A protein and the small-molecule ligand that binds it are described below.
Small molecule (SMILES): CC(=O)N[C@H]1[C@H]([C@H](O)[C@H](O)CO)O[C@@](O[C@H](CO)[C@@H](O)[C@@H]2O[C@@H](C(=O)O)C[C@H](O)[C@H]2NC(C)=O)(C(=O)O)C[C@@H]1O

Sequence of chain 7.C:
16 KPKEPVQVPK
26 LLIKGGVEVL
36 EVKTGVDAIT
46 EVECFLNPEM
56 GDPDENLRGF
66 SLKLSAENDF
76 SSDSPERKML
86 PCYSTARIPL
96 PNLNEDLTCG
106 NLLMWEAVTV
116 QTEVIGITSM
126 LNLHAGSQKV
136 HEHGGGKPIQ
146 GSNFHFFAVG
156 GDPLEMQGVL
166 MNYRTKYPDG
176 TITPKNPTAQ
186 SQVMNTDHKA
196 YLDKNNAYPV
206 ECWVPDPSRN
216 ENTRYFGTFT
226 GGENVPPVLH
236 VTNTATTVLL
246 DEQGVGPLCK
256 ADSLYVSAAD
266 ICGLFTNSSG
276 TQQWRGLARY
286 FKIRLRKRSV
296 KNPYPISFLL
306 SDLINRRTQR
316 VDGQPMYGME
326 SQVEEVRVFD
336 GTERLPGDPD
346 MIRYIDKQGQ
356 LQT

Binding-site contacts:
Ligand atom N5 contacts residue GLN278 of chain 7.C at 3.7 Å.
Ligand atom C7 contacts residue GLN278 of chain 7.C at 3.8 Å.
Ligand atom C11 contacts residue ASN272 of chain 7.C at 3.6 Å.
Ligand atom O8 contacts residue GLN278 of chain 7.C at 3.4 Å (h-bond).
Ligand atom O9 contacts residue GLN278 of chain 7.C at 3.9 Å.
Ligand atom O1A contacts residue ASN272 of chain 7.C at 3.6 Å (h-bond).
Ligand atom C1 contacts residue THR276 of chain 7.C at 3.2 Å.
Ligand atom O8 contacts residue THR276 of chain 7.C at 3.6 Å.
Ligand atom O9 contacts residue LEU67 of chain 7.C at 3.4 Å.
Ligand atom C8 contacts residue GLN278 of chain 7.C at 3.6 Å.
Ligand atom O1B contacts residue THR276 of chain 7.C at 3.5 Å (h-bond).
Ligand atom C11 contacts residue PHE75 of chain 7.D at 3.3 Å (hydrophobic).
Ligand atom C1 contacts residue SER274 of chain 7.C at 4.1 Å.
Ligand atom C9 contacts residue GLN278 of chain 7.C at 3.1 Å.
Ligand atom C9 contacts residue LYS68 of chain 7.C at 3.8 Å.
Ligand atom N5 contacts residue ASN272 of chain 7.C at 3.2 Å (h-bond).
Ligand atom C5 contacts residue ASN272 of chain 7.C at 4.1 Å.
Ligand atom O1B contacts residue LYS68 of chain 7.C at 3.9 Å.
Ligand atom C11 contacts residue GLN278 of chain 7.C at 3.5 Å.
Ligand atom C1 contacts residue ASN272 of chain 7.C at 4.1 Å.
Ligand atom O8 contacts residue ASN272 of chain 7.C at 3.4 Å (h-bond).
Ligand atom C11 contacts residue PHE270 of chain 7.C at 3.8 Å (hydrophobic).
Ligand atom O1B contacts residue SER274 of chain 7.C at 2.9 Å (h-bond).
Ligand atom O9 contacts residue LYS68 of chain 7.C at 2.9 Å (salt-bridge).
Ligand atom C11 contacts residue SER274 of chain 7.C at 4.1 Å.
Ligand atom C11 contacts residue PHE65 of chain 7.C at 3.4 Å (hydrophobic).
Ligand atom C6 contacts residue ASN272 of chain 7.C at 3.7 Å.
Ligand atom C6 contacts residue LYS68 of chain 7.C at 4.2 Å.
Ligand atom C9 contacts residue LEU67 of chain 7.C at 4.1 Å (hydrophobic).
Ligand atom C1 contacts residue LYS68 of chain 7.C at 3.6 Å.
Ligand atom O7 contacts residue LEU62 of chain 7.C at 4.0 Å.
Ligand atom C10 contacts residue ASN272 of chain 7.C at 3.9 Å.
Ligand atom C10 contacts residue GLN278 of chain 7.C at 4.0 Å.
Ligand atom C11 contacts residue THR276 of chain 7.C at 3.3 Å.
Ligand atom O1A contacts residue LYS68 of chain 7.C at 2.8 Å.
Ligand atom O10 contacts residue PHE75 of chain 7.D at 3.8 Å.
Ligand atom O8 contacts residue LYS68 of chain 7.C at 3.4 Å.
Ligand atom C11 contacts residue HIS138 of chain 7.B at 3.1 Å.
Ligand atom C10 contacts residue PHE75 of chain 7.D at 4.1 Å (hydrophobic).
Ligand atom O1A contacts residue THR276 of chain 7.C at 2.3 Å (h-bond).

Sequence of chain 7.B:
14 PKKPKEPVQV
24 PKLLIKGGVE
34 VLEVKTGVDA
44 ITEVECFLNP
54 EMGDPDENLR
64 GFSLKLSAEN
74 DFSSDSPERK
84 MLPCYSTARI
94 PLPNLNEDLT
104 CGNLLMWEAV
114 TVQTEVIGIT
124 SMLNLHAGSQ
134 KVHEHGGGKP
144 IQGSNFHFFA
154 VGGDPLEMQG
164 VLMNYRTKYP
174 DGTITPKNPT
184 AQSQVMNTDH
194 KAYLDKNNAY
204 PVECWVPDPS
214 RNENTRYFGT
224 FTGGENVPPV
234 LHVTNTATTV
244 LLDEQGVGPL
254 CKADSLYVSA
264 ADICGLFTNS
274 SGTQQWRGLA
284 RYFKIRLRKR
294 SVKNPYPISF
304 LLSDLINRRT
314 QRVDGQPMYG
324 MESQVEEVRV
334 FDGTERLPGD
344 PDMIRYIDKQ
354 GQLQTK

Sequence of chain 7.D:
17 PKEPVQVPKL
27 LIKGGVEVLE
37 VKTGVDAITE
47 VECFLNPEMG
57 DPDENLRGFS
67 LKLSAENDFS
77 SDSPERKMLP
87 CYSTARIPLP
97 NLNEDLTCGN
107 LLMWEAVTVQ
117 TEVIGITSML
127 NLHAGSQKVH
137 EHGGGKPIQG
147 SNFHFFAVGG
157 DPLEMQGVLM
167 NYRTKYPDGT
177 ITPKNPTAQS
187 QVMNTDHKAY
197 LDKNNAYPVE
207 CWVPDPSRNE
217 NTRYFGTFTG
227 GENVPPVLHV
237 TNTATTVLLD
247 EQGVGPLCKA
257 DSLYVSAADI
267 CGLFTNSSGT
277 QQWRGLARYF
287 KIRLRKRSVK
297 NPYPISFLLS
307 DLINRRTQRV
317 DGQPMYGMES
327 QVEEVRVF